Sequence of chain 1.A:
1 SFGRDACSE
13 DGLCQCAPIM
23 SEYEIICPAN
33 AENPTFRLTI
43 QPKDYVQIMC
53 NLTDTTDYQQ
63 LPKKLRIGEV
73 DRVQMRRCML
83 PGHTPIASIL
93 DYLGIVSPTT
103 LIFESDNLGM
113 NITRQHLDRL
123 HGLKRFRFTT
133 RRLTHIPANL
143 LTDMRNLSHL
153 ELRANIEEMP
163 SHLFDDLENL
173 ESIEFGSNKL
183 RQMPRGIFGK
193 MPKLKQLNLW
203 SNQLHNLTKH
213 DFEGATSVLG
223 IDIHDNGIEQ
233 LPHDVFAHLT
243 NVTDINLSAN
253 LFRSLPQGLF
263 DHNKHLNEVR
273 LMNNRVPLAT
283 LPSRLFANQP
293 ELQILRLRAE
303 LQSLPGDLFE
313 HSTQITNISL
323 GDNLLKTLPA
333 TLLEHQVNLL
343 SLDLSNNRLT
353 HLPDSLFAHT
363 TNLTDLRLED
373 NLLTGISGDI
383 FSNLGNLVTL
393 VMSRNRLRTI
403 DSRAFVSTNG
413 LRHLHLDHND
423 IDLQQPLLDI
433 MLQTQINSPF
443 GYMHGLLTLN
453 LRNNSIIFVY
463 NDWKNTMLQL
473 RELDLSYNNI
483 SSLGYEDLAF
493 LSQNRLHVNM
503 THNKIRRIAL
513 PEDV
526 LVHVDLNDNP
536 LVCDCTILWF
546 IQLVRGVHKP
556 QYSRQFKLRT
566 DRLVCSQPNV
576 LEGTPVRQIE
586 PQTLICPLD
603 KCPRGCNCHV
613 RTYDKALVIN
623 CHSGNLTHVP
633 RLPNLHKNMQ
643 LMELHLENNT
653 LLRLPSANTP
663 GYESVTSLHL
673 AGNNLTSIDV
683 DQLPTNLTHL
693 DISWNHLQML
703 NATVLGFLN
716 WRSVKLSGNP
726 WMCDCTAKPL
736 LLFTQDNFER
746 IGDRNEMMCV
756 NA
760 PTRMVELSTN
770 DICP

The protein below binds the small molecule below.
Small molecule (SMILES): CC(=O)N[C@H]1[C@H](O[C@H]2[C@H](O)[C@@H](NC(C)=O)CO[C@@H]2CO)O[C@H](CO)[C@@H](O)[C@@H]1O

Binding-site contacts:
Ligand atom C8 contacts residue ASN676 of chain 1.A at 4.3 Å.
Ligand atom C5 contacts residue ASN676 of chain 1.A at 3.6 Å.
Ligand atom C6 contacts residue ASN676 of chain 1.A at 4.5 Å.
Ligand atom C6 contacts residue HIS698 of chain 1.A at 3.6 Å.
Ligand atom C7 contacts residue LEU654 of chain 1.A at 4.3 Å (hydrophobic).
Ligand atom C5 contacts residue HIS698 of chain 1.A at 4.0 Å.
Ligand atom C3 contacts residue ASN676 of chain 1.A at 3.8 Å.
Ligand atom O7 contacts residue ASN676 of chain 1.A at 3.0 Å (h-bond).
Ligand atom O5 contacts residue ASN676 of chain 1.A at 2.4 Å (h-bond).
Ligand atom C7 contacts residue ASN676 of chain 1.A at 3.1 Å.
Ligand atom O7 contacts residue LEU654 of chain 1.A at 3.7 Å.
Ligand atom O6 contacts residue HIS698 of chain 1.A at 4.0 Å.
Ligand atom C8 contacts residue THR652 of chain 1.A at 4.4 Å.
Ligand atom N2 contacts residue ASN676 of chain 1.A at 2.8 Å (h-bond).
Ligand atom C1 contacts residue HIS698 of chain 1.A at 3.7 Å.
Ligand atom O5 contacts residue HIS698 of chain 1.A at 2.9 Å (h-bond).
Ligand atom C1 contacts residue THR652 of chain 1.A at 4.0 Å.
Ligand atom C2 contacts residue ASN676 of chain 1.A at 2.4 Å.
Ligand atom C4 contacts residue ASN676 of chain 1.A at 4.2 Å.
Ligand atom N2 contacts residue THR652 of chain 1.A at 4.1 Å.
Ligand atom C1 contacts residue ASN676 of chain 1.A at 1.4 Å.
Ligand atom C8 contacts residue LEU654 of chain 1.A at 4.4 Å (hydrophobic).